Binding-site contacts:
Ligand atom O52 contacts residue SER76 of chain 1.P at 4.2 Å.
Ligand atom C4A contacts residue THR80 of chain 1.P at 4.2 Å.
Ligand atom C4A contacts residue SER76 of chain 1.P at 3.6 Å.
Ligand atom C8A contacts residue LEU20 of chain 1.P at 3.4 Å (hydrophobic).
Ligand atom C7A contacts residue LEU20 of chain 1.P at 3.4 Å (hydrophobic).
Ligand atom C3A contacts residue SER76 of chain 1.P at 3.5 Å.
Ligand atom O1A contacts residue SER76 of chain 1.P at 4.2 Å.
Ligand atom C5A contacts residue SER76 of chain 1.P at 3.8 Å.

Sequence of chain 1.P:
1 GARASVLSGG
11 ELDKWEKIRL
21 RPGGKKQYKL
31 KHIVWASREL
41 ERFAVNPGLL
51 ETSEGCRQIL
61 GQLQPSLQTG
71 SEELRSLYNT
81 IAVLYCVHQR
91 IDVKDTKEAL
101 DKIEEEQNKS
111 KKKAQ

A small-molecule ligand and the protein it binds are described below.
Small molecule (SMILES): CCCCCCCC(=O)OC[C@H](COP(=O)(O)O[C@@H]1[C@H](O)[C@H](O)[C@@H](OP(=O)(O)O)[C@H](OP(=O)(O)O)[C@H]1O)OC(=O)CCCCCCC